The protein below binds the small molecule below.
Small molecule (SMILES): CC(=O)N[C@@H]1[C@@H](O)[C@H](O)[C@@H](CO)O[C@H]1O

Sequence of chain 1.B:
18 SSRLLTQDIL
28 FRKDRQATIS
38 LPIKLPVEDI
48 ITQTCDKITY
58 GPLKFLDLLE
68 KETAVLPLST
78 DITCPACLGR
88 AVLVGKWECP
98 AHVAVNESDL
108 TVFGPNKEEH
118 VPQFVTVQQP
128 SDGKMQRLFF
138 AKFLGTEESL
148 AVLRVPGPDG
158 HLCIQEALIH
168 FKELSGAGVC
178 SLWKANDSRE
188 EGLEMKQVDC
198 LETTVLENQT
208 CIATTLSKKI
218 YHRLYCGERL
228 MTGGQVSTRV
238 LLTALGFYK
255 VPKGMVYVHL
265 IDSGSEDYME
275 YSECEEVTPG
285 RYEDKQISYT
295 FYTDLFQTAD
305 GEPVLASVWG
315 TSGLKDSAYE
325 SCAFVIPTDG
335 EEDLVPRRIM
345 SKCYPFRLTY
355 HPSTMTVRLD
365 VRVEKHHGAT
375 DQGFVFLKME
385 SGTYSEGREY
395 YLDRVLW

Binding-site contacts:
Ligand atom C3 contacts residue ASN183 of chain 1.B at 3.6 Å.
Ligand atom C6 contacts residue ALA182 of chain 1.B at 4.5 Å (hydrophobic).
Ligand atom C4 contacts residue ASN183 of chain 1.B at 2.9 Å.
Ligand atom C6 contacts residue ASN183 of chain 1.B at 3.2 Å.
Ligand atom O6 contacts residue GLN162 of chain 1.B at 4.4 Å.
Ligand atom O6 contacts residue ASN183 of chain 1.B at 3.5 Å (h-bond).
Ligand atom C5 contacts residue ASN183 of chain 1.B at 3.0 Å.
Ligand atom C4 contacts residue LEU159 of chain 1.B at 3.9 Å (hydrophobic).
Ligand atom C2 contacts residue ASN183 of chain 1.B at 3.3 Å.
Ligand atom O4 contacts residue LEU159 of chain 1.B at 2.9 Å.
Ligand atom O7 contacts residue ASN183 of chain 1.B at 4.2 Å.
Ligand atom O4 contacts residue HIS158 of chain 1.B at 3.4 Å (h-bond).
Ligand atom O5 contacts residue ASN183 of chain 1.B at 2.6 Å (h-bond).
Ligand atom O3 contacts residue ASN183 of chain 1.B at 4.1 Å.
Ligand atom C1 contacts residue ASN183 of chain 1.B at 3.4 Å.
Ligand atom O4 contacts residue ASN183 of chain 1.B at 4.0 Å.
Ligand atom C3 contacts residue LEU159 of chain 1.B at 4.4 Å (hydrophobic).
Ligand atom C6 contacts residue LEU159 of chain 1.B at 4.2 Å (hydrophobic).
Ligand atom C5 contacts residue LEU159 of chain 1.B at 3.9 Å (hydrophobic).